A small-molecule ligand and the protein it binds are described below.
Small molecule (SMILES): NC1=N[C@H](c2cccs2)Nc2cccc(F)c21

Binding-site contacts:
Ligand atom C7 contacts residue GLU306 of chain 2.B at 3.5 Å.
Ligand atom C3 contacts residue GLY300 of chain 2.B at 3.4 Å.
Ligand atom F15 contacts residue HEM1 of chain 2.J at 3.3 Å.
Ligand atom C12 contacts residue GLN192 of chain 2.B at 3.2 Å.
Ligand atom N14 contacts residue GLU306 of chain 2.B at 2.8 Å (salt-bridge).
Ligand atom N14 contacts residue PRO279 of chain 2.B at 3.9 Å.
Ligand atom C11 contacts residue GLN192 of chain 2.B at 3.3 Å.
Ligand atom C8A contacts residue HEM1 of chain 2.J at 3.8 Å.
Ligand atom N8 contacts residue HEM1 of chain 2.J at 3.6 Å.
Ligand atom C2 contacts residue HEM1 of chain 2.J at 3.5 Å.
Ligand atom S13 contacts residue PRO279 of chain 2.B at 3.7 Å.
Ligand atom C1 contacts residue HEM1 of chain 2.J at 3.7 Å.
Ligand atom C12 contacts residue ALA280 of chain 2.B at 3.6 Å (hydrophobic).
Ligand atom C4 contacts residue GLY300 of chain 2.B at 3.9 Å.
Ligand atom C11 contacts residue PRO279 of chain 2.B at 3.7 Å (hydrophobic).
Ligand atom C7 contacts residue HEM1 of chain 2.J at 3.4 Å.
Ligand atom F15 contacts residue GLY300 of chain 2.B at 3.3 Å.
Ligand atom C4A contacts residue HEM1 of chain 2.J at 3.6 Å.
Ligand atom N6 contacts residue GLU306 of chain 2.B at 2.6 Å (salt-bridge).
Ligand atom C11 contacts residue TYR302 of chain 2.B at 3.5 Å (hydrophobic).
Ligand atom S13 contacts residue ALA280 of chain 2.B at 3.7 Å.
Ligand atom C3 contacts residue ASN299 of chain 2.B at 4.0 Å.
Ligand atom C10 contacts residue PRO279 of chain 2.B at 4.0 Å (hydrophobic).
Ligand atom C5 contacts residue HEM1 of chain 2.J at 3.7 Å.
Ligand atom F15 contacts residue TRP301 of chain 2.B at 3.0 Å.
Ligand atom C1 contacts residue VAL281 of chain 2.B at 3.4 Å (hydrophobic).
Ligand atom C5 contacts residue GLU306 of chain 2.B at 3.4 Å.
Ligand atom C9 contacts residue PRO279 of chain 2.B at 4.0 Å (hydrophobic).
Ligand atom C10 contacts residue GLU306 of chain 2.B at 3.6 Å.
Ligand atom C10 contacts residue GLN192 of chain 2.B at 4.0 Å.
Ligand atom N14 contacts residue HEM1 of chain 2.J at 3.8 Å.
Ligand atom N14 contacts residue TRP301 of chain 2.B at 3.1 Å (h-bond).
Ligand atom C9 contacts residue GLU306 of chain 2.B at 4.0 Å.
Ligand atom N8 contacts residue VAL281 of chain 2.B at 4.0 Å.
Ligand atom C4 contacts residue HEM1 of chain 2.J at 3.4 Å.
Ligand atom C3 contacts residue HEM1 of chain 2.J at 3.5 Å.
Ligand atom C12 contacts residue PRO279 of chain 2.B at 3.4 Å (hydrophobic).
Ligand atom C2 contacts residue PHE298 of chain 2.B at 4.0 Å (hydrophobic).
Ligand atom F15 contacts residue PRO279 of chain 2.B at 3.7 Å.
Ligand atom N6 contacts residue HEM1 of chain 2.J at 3.5 Å.

Sequence of chain 2.B:
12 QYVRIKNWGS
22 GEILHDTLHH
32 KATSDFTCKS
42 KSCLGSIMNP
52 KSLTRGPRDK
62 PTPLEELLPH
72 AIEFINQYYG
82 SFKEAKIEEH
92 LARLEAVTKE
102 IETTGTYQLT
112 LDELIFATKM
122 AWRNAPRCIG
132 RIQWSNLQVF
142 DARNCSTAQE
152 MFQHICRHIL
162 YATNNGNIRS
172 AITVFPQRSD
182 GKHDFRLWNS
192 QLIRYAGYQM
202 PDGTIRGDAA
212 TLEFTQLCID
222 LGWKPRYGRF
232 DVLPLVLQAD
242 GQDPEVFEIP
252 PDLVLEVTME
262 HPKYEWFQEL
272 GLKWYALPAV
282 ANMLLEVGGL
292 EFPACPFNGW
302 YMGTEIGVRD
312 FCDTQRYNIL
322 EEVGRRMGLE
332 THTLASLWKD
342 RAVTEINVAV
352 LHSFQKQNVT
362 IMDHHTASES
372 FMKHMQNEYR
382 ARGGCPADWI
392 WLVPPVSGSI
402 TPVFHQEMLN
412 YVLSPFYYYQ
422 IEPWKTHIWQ